Binding-site contacts:
Ligand atom C7 contacts residue LEU358 of chain 1.B at 3.9 Å (hydrophobic).
Ligand atom N2 contacts residue LEU358 of chain 1.B at 3.9 Å.
Ligand atom C2 contacts residue TYR387 of chain 1.A at 4.2 Å (hydrophobic).
Ligand atom C4 contacts residue ASN65 of chain 1.B at 4.1 Å.
Ligand atom O7 contacts residue ARG62 of chain 1.B at 2.8 Å (salt-bridge).
Ligand atom C7 contacts residue ASN65 of chain 1.B at 3.3 Å.
Ligand atom N2 contacts residue ASN65 of chain 1.B at 2.9 Å (h-bond).
Ligand atom C7 contacts residue ARG62 of chain 1.B at 3.5 Å.
Ligand atom O7 contacts residue TYR387 of chain 1.A at 3.3 Å.
Ligand atom O5 contacts residue TYR387 of chain 1.A at 4.0 Å.
Ligand atom C5 contacts residue ASN65 of chain 1.B at 3.6 Å.
Ligand atom O5 contacts residue ASN65 of chain 1.B at 2.3 Å (h-bond).
Ligand atom C1 contacts residue ASN65 of chain 1.B at 1.4 Å.
Ligand atom C1 contacts residue TYR387 of chain 1.A at 4.0 Å (hydrophobic).
Ligand atom C8 contacts residue LEU358 of chain 1.B at 3.7 Å (hydrophobic).
Ligand atom O7 contacts residue ASN65 of chain 1.B at 3.2 Å (h-bond).
Ligand atom C8 contacts residue ARG62 of chain 1.B at 3.7 Å.
Ligand atom C2 contacts residue ASN65 of chain 1.B at 2.4 Å.
Ligand atom C3 contacts residue ASN65 of chain 1.B at 3.8 Å.

This small molecule binds to this protein.
Small molecule (SMILES): CC(=O)N[C@H]1[C@H](O[C@H]2[C@H](O)[C@@H](NC(C)=O)CO[C@@H]2CO)O[C@H](CO)[C@@H](O)[C@@H]1O

Sequence of chain 1.A:
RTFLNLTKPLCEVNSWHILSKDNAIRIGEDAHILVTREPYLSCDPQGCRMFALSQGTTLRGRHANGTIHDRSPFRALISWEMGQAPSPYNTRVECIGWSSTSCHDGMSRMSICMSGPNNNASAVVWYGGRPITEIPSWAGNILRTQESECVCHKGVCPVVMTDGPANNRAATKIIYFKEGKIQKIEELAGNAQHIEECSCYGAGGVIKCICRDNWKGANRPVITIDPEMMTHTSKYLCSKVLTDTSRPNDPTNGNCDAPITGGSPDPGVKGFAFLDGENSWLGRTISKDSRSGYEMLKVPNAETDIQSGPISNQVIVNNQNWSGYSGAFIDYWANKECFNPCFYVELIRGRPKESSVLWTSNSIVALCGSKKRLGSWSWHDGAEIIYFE

Sequence of chain 1.B:
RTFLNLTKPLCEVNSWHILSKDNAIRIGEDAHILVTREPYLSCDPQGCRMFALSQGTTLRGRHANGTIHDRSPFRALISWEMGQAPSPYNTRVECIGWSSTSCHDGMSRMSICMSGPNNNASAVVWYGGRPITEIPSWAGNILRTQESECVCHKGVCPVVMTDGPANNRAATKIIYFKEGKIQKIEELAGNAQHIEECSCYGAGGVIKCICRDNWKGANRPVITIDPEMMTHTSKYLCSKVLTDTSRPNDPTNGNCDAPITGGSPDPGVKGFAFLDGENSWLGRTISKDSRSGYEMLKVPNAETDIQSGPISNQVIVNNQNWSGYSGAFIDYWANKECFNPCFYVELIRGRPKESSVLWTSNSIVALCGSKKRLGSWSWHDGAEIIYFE